This protein binds this small molecule.
Small molecule (SMILES): O=C(c1cc(-c2cc3c(cc2C(=O)N2Cc4ccccc4C[C@H]2CN2CCOCC2)OCO3)n2c1CCCC2)N(c1ccccc1)c1ccc(O)cc1

Sequence of chain 1.A:
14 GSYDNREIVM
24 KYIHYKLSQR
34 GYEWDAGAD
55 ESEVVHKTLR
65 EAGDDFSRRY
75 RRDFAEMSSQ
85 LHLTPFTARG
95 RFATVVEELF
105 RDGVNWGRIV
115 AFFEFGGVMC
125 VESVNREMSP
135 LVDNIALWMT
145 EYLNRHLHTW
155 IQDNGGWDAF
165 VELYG

Binding-site contacts:
Ligand atom C30 contacts residue MET81 of chain 1.A at 3.8 Å (hydrophobic).
Ligand atom O53 contacts residue PHE70 of chain 1.A at 3.5 Å.
Ligand atom C50 contacts residue GLN84 of chain 1.A at 3.8 Å.
Ligand atom C14 contacts residue ALA115 of chain 1.A at 3.8 Å (hydrophobic).
Ligand atom O20 contacts residue PHE70 of chain 1.A at 3.5 Å.
Ligand atom C4 contacts residue ARG112 of chain 1.A at 3.7 Å.
Ligand atom O53 contacts residue PHE78 of chain 1.A at 3.6 Å.
Ligand atom C7 contacts residue LEU103 of chain 1.A at 3.8 Å (hydrophobic).
Ligand atom C3 contacts residue ARG112 of chain 1.A at 3.4 Å.
Ligand atom O53 contacts residue PHE119 of chain 1.A at 3.4 Å (h-bond).
Ligand atom O18 contacts residue ARG112 of chain 1.A at 3.6 Å.
Ligand atom O18 contacts residue ALA115 of chain 1.A at 3.6 Å.
Ligand atom C17 contacts residue PHE70 of chain 1.A at 3.8 Å (hydrophobic).
Ligand atom C43 contacts residue VAL99 of chain 1.A at 3.7 Å (hydrophobic).
Ligand atom N6 contacts residue LEU103 of chain 1.A at 3.7 Å.
Ligand atom C44 contacts residue PHE119 of chain 1.A at 3.6 Å (hydrophobic).
Ligand atom C46 contacts residue PHE78 of chain 1.A at 3.7 Å (hydrophobic).
Ligand atom C32 contacts residue TYR74 of chain 1.A at 3.6 Å (hydrophobic).
Ligand atom C45 contacts residue PHE119 of chain 1.A at 3.7 Å (hydrophobic).
Ligand atom C19 contacts residue GLY111 of chain 1.A at 3.5 Å.
Ligand atom C17 contacts residue ARG112 of chain 1.A at 3.8 Å.
Ligand atom C40 contacts residue ASP77 of chain 1.A at 3.4 Å.
Ligand atom C16 contacts residue PHE70 of chain 1.A at 3.5 Å (hydrophobic).
Ligand atom C31 contacts residue PHE78 of chain 1.A at 3.7 Å (hydrophobic).
Ligand atom C48 contacts residue VAL99 of chain 1.A at 3.7 Å (hydrophobic).
Ligand atom C31 contacts residue ASP77 of chain 1.A at 3.8 Å.
Ligand atom C14 contacts residue ARG112 of chain 1.A at 3.7 Å.
Ligand atom C29 contacts residue ASP77 of chain 1.A at 3.7 Å.
Ligand atom O18 contacts residue GLY111 of chain 1.A at 3.3 Å (h-bond).
Ligand atom C45 contacts residue ALA115 of chain 1.A at 3.5 Å (hydrophobic).
Ligand atom C34 contacts residue TYR74 of chain 1.A at 3.8 Å (hydrophobic).
Ligand atom C2 contacts residue GLU102 of chain 1.A at 3.8 Å.
Ligand atom C19 contacts residue PHE70 of chain 1.A at 3.7 Å (hydrophobic).
Ligand atom C44 contacts residue ALA115 of chain 1.A at 3.5 Å (hydrophobic).
Ligand atom C51 contacts residue GLN84 of chain 1.A at 3.3 Å.
Ligand atom C33 contacts residue ASP77 of chain 1.A at 3.7 Å.
Ligand atom O53 contacts residue ALA115 of chain 1.A at 2.7 Å (h-bond).
Ligand atom C30 contacts residue ASP77 of chain 1.A at 3.5 Å.
Ligand atom C49 contacts residue MET81 of chain 1.A at 3.7 Å (hydrophobic).
Ligand atom C26 contacts residue TYR74 of chain 1.A at 3.8 Å (hydrophobic).